A protein and the small-molecule ligand that binds it are described below.
Small molecule (SMILES): COc1ccc2sc(NC(C)=O)nc2c1

Sequence of chain 1.C:
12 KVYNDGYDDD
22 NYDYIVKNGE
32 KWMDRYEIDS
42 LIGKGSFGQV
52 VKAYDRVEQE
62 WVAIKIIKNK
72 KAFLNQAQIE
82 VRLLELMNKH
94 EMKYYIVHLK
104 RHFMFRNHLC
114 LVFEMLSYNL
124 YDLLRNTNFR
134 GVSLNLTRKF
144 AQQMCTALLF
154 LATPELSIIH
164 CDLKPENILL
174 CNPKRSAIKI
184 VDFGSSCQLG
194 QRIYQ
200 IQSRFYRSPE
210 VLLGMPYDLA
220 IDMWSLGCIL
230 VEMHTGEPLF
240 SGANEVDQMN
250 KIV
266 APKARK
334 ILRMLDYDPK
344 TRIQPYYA

Binding-site contacts:
Ligand atom OAC contacts residue PHE48 of chain 1.C at 3.3 Å.
Ligand atom CAL contacts residue LEU172 of chain 1.C at 3.4 Å (hydrophobic).
Ligand atom CAD contacts residue PHE116 of chain 1.C at 4.2 Å (hydrophobic).
Ligand atom NAH contacts residue VAL184 of chain 1.C at 3.7 Å.
Ligand atom OAC contacts residue ASP185 of chain 1.C at 3.8 Å.
Ligand atom CAB contacts residue VAL51 of chain 1.C at 4.2 Å (hydrophobic).
Ligand atom CAO contacts residue PHE116 of chain 1.C at 4.1 Å (hydrophobic).
Ligand atom CAK contacts residue ASP185 of chain 1.C at 4.2 Å.
Ligand atom NAG contacts residue VAL184 of chain 1.C at 3.6 Å.
Ligand atom CAK contacts residue VAL184 of chain 1.C at 3.8 Å (hydrophobic).
Ligand atom CAK contacts residue LYS66 of chain 1.C at 3.7 Å.
Ligand atom CAL contacts residue ALA64 of chain 1.C at 3.7 Å (hydrophobic).
Ligand atom SAJ contacts residue VAL184 of chain 1.C at 3.7 Å.
Ligand atom OAI contacts residue ALA64 of chain 1.C at 3.8 Å.
Ligand atom NAH contacts residue LYS66 of chain 1.C at 3.4 Å (salt-bridge).
Ligand atom OAI contacts residue LEU172 of chain 1.C at 3.2 Å.
Ligand atom CAD contacts residue GLU117 of chain 1.C at 3.8 Å.
Ligand atom CAF contacts residue LEU172 of chain 1.C at 3.5 Å (hydrophobic).
Ligand atom CAE contacts residue ALA64 of chain 1.C at 4.2 Å (hydrophobic).
Ligand atom SAJ contacts residue PHE116 of chain 1.C at 3.7 Å.
Ligand atom CAD contacts residue LEU119 of chain 1.C at 3.9 Å (hydrophobic).
Ligand atom CAD contacts residue ALA64 of chain 1.C at 3.5 Å (hydrophobic).
Ligand atom CAM contacts residue VAL184 of chain 1.C at 3.4 Å (hydrophobic).
Ligand atom NAH contacts residue ASP185 of chain 1.C at 4.2 Å.
Ligand atom CAE contacts residue VAL100 of chain 1.C at 4.0 Å (hydrophobic).
Ligand atom CAA contacts residue ALA64 of chain 1.C at 3.4 Å (hydrophobic).
Ligand atom CAA contacts residue ILE43 of chain 1.C at 3.3 Å (hydrophobic).
Ligand atom NAG contacts residue VAL51 of chain 1.C at 4.0 Å.
Ligand atom CAA contacts residue LEU119 of chain 1.C at 4.0 Å (hydrophobic).
Ligand atom CAE contacts residue PHE116 of chain 1.C at 3.7 Å (hydrophobic).
Ligand atom CAO contacts residue VAL184 of chain 1.C at 3.5 Å (hydrophobic).
Ligand atom CAE contacts residue VAL184 of chain 1.C at 3.7 Å (hydrophobic).
Ligand atom CAA contacts residue MET118 of chain 1.C at 4.1 Å (hydrophobic).
Ligand atom OAI contacts residue LEU119 of chain 1.C at 3.7 Å.
Ligand atom CAN contacts residue VAL184 of chain 1.C at 4.0 Å (hydrophobic).
Ligand atom CAA contacts residue LEU172 of chain 1.C at 4.2 Å (hydrophobic).
Ligand atom CAB contacts residue VAL184 of chain 1.C at 3.7 Å (hydrophobic).
Ligand atom CAK contacts residue PHE48 of chain 1.C at 3.9 Å (hydrophobic).
Ligand atom CAD contacts residue LEU172 of chain 1.C at 4.2 Å (hydrophobic).
Ligand atom OAC contacts residue LYS66 of chain 1.C at 3.3 Å (salt-bridge).